Sequence of chain 1.A:
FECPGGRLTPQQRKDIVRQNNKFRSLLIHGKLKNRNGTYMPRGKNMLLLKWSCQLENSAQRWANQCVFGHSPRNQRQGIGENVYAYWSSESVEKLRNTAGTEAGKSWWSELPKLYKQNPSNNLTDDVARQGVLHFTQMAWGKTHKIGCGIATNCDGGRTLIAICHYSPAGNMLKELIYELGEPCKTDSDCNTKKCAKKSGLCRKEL

A protein and the small-molecule ligand that binds it are described below.
Small molecule (SMILES): CC(=O)N[C@H]1CO[C@H](CO)[C@@H](O)[C@@H]1O[C@@H]1O[C@@H](C)[C@@H](O)[C@@H](O)[C@@H]1O

Binding-site contacts:
Ligand atom N2 contacts residue ASN36 of chain 1.A at 3.0 Å (h-bond).
Ligand atom C8 contacts residue GLN117 of chain 1.A at 3.8 Å.
Ligand atom C2 contacts residue ASN36 of chain 1.A at 2.6 Å.
Ligand atom N2 contacts residue GLN117 of chain 1.A at 4.2 Å.
Ligand atom C5 contacts residue ASN36 of chain 1.A at 3.7 Å.
Ligand atom C4 contacts residue ASN36 of chain 1.A at 4.3 Å.
Ligand atom C7 contacts residue GLN117 of chain 1.A at 4.4 Å.
Ligand atom C3 contacts residue ASN36 of chain 1.A at 3.9 Å.
Ligand atom C1 contacts residue ASN36 of chain 1.A at 1.5 Å.
Ligand atom O7 contacts residue ASN36 of chain 1.A at 4.1 Å.
Ligand atom C7 contacts residue ASN36 of chain 1.A at 3.9 Å.
Ligand atom O5 contacts residue ASN36 of chain 1.A at 2.4 Å (h-bond).